Sequence of chain 11.A:
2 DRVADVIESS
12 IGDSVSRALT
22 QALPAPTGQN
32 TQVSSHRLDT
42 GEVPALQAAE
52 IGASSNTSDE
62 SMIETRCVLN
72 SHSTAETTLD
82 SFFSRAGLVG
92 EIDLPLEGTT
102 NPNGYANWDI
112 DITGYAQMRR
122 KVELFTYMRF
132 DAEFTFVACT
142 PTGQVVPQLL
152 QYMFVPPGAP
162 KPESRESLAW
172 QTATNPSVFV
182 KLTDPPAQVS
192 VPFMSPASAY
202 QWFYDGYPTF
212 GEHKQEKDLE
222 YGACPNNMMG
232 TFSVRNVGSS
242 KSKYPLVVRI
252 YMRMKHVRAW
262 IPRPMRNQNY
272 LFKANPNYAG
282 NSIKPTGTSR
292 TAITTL

The small molecule below binds the protein below.
Small molecule (SMILES): Cc1cc(CCCCCCCOc2ccc(C3=NCCO3)cc2)on1

Sequence of chain 12.C:
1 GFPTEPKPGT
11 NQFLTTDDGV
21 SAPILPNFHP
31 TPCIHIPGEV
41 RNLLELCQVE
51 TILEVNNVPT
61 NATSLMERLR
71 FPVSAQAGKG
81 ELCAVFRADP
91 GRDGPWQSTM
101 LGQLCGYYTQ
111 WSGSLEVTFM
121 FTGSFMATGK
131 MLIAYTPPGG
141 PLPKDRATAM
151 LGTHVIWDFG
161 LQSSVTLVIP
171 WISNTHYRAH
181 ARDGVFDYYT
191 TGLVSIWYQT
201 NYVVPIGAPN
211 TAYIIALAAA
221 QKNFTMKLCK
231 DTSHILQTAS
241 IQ

Sequence of chain 11.C:
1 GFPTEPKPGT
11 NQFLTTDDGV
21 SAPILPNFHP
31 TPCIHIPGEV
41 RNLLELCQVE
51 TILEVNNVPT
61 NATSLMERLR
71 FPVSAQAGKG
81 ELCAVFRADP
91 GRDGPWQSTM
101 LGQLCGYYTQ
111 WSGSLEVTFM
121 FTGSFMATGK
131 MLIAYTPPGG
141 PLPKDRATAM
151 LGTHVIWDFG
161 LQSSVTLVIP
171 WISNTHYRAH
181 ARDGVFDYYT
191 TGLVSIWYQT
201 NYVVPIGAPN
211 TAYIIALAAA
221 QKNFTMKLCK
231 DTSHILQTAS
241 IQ

Binding-site contacts:
Ligand atom C5C contacts residue PHE135 of chain 11.A at 3.5 Å (hydrophobic).
Ligand atom C5 contacts residue PHE155 of chain 11.A at 3.9 Å (hydrophobic).
Ligand atom N2 contacts residue PHE155 of chain 11.A at 3.5 Å.
Ligand atom O1A contacts residue TRP203 of chain 11.A at 3.3 Å.
Ligand atom C31 contacts residue ILE24 of chain 11.C at 3.6 Å (hydrophobic).
Ligand atom C3B contacts residue TRP203 of chain 11.A at 3.1 Å (hydrophobic).
Ligand atom C4 contacts residue ILE24 of chain 11.C at 4.0 Å (hydrophobic).
Ligand atom C31 contacts residue VAL179 of chain 11.A at 3.3 Å (hydrophobic).
Ligand atom C2A contacts residue TRP203 of chain 11.A at 3.6 Å (hydrophobic).
Ligand atom O1 contacts residue PHE233 of chain 11.A at 3.1 Å.
Ligand atom C5A contacts residue ASP112 of chain 11.A at 4.0 Å.
Ligand atom C6C contacts residue TYR201 of chain 11.A at 3.9 Å (hydrophobic).
Ligand atom C5C contacts residue ILE111 of chain 11.A at 3.8 Å (hydrophobic).
Ligand atom O1 contacts residue PHE155 of chain 11.A at 3.4 Å.
Ligand atom N3A contacts residue ASP112 of chain 11.A at 2.5 Å (salt-bridge).
Ligand atom N2 contacts residue PHE233 of chain 11.A at 3.7 Å.
Ligand atom C5B contacts residue ASP112 of chain 11.A at 4.0 Å.
Ligand atom N3A contacts residue ILE113 of chain 11.A at 3.8 Å.
Ligand atom C4C contacts residue PHE135 of chain 11.A at 3.8 Å (hydrophobic).
Ligand atom C5B contacts residue ILE113 of chain 11.A at 3.5 Å (hydrophobic).
Ligand atom C5B contacts residue ILE111 of chain 11.A at 3.9 Å (hydrophobic).
Ligand atom C4A contacts residue ASP112 of chain 11.A at 2.6 Å.
Ligand atom O1B contacts residue TYR201 of chain 11.A at 3.4 Å.
Ligand atom C31 contacts residue PRO177 of chain 11.A at 3.9 Å (hydrophobic).
Ligand atom C2C contacts residue PHE155 of chain 11.A at 3.9 Å (hydrophobic).
Ligand atom C4B contacts residue TRP203 of chain 11.A at 3.5 Å (hydrophobic).
Ligand atom N3A contacts residue THR114 of chain 11.A at 4.0 Å.
Ligand atom C6B contacts residue ILE113 of chain 11.A at 4.0 Å (hydrophobic).
Ligand atom C2A contacts residue ASP112 of chain 11.A at 3.8 Å.
Ligand atom C2B contacts residue TYR201 of chain 11.A at 3.5 Å (hydrophobic).
Ligand atom C4B contacts residue ILE113 of chain 11.A at 4.0 Å (hydrophobic).
Ligand atom C2B contacts residue TRP203 of chain 11.A at 4.0 Å (hydrophobic).
Ligand atom C3B contacts residue ASN228 of chain 11.A at 4.0 Å.
Ligand atom C5 contacts residue PHE233 of chain 11.A at 4.0 Å (hydrophobic).
Ligand atom C5A contacts residue ASN228 of chain 11.A at 4.0 Å.
Ligand atom C2C contacts residue VAL192 of chain 11.A at 3.7 Å (hydrophobic).
Ligand atom C4A contacts residue THR114 of chain 11.A at 3.5 Å.
Ligand atom C3C contacts residue PHE135 of chain 11.A at 3.8 Å (hydrophobic).
Ligand atom C4C contacts residue VAL192 of chain 11.A at 3.5 Å (hydrophobic).
Ligand atom O1A contacts residue ASN228 of chain 11.A at 3.7 Å.